Binding-site contacts:
Ligand atom F17 contacts residue SER152 of chain 2.A at 2.8 Å.
Ligand atom O28 contacts residue ASP130 of chain 2.A at 2.8 Å (salt-bridge).
Ligand atom C13 contacts residue PHE149 of chain 2.A at 3.5 Å (hydrophobic).
Ligand atom F15 contacts residue MET83 of chain 2.A at 3.8 Å.
Ligand atom F16 contacts residue VAL151 of chain 2.A at 3.1 Å.
Ligand atom O20 contacts residue ATP1 of chain 2.C at 3.7 Å.
Ligand atom C26 contacts residue ATP1 of chain 2.C at 3.8 Å.
Ligand atom C12 contacts residue VAL151 of chain 2.A at 3.8 Å (hydrophobic).
Ligand atom C4 contacts residue ASP148 of chain 2.A at 3.6 Å.
Ligand atom C3 contacts residue PHE149 of chain 2.A at 3.5 Å (hydrophobic).
Ligand atom N7 contacts residue ASP148 of chain 2.A at 3.5 Å (salt-bridge).
Ligand atom C4 contacts residue PHE149 of chain 2.A at 3.8 Å (hydrophobic).
Ligand atom S19 contacts residue LYS37 of chain 2.A at 3.5 Å (salt-bridge).
Ligand atom F16 contacts residue LEU55 of chain 2.A at 3.3 Å.
Ligand atom C24 contacts residue ILE39 of chain 2.A at 3.8 Å (hydrophobic).
Ligand atom I14 contacts residue VAL67 of chain 2.A at 3.3 Å.
Ligand atom C2 contacts residue ASP148 of chain 2.A at 3.4 Å.
Ligand atom C1 contacts residue ASP148 of chain 2.A at 3.1 Å.
Ligand atom O21 contacts residue LYS37 of chain 2.A at 2.9 Å (salt-bridge).
Ligand atom C23 contacts residue MET159 of chain 2.A at 3.7 Å (hydrophobic).
Ligand atom F17 contacts residue VAL151 of chain 2.A at 3.2 Å.
Ligand atom O20 contacts residue LYS37 of chain 2.A at 2.9 Å (salt-bridge).
Ligand atom C25 contacts residue MET159 of chain 2.A at 3.8 Å (hydrophobic).
Ligand atom F15 contacts residue ASP148 of chain 2.A at 3.0 Å.
Ligand atom C23 contacts residue ILE39 of chain 2.A at 3.8 Å (hydrophobic).
Ligand atom F17 contacts residue LEU155 of chain 2.A at 3.8 Å.
Ligand atom O28 contacts residue ATP1 of chain 2.C at 3.3 Å (h-bond).
Ligand atom O21 contacts residue ASP148 of chain 2.A at 3.7 Å.
Ligand atom C12 contacts residue PHE149 of chain 2.A at 3.6 Å (hydrophobic).
Ligand atom N18 contacts residue ASP148 of chain 2.A at 3.8 Å.
Ligand atom O29 contacts residue ATP1 of chain 2.C at 3.1 Å (h-bond).
Ligand atom C3 contacts residue ASP148 of chain 2.A at 3.5 Å.
Ligand atom O20 contacts residue ASP148 of chain 2.A at 3.2 Å (salt-bridge).
Ligand atom F15 contacts residue LYS37 of chain 2.A at 3.4 Å.
Ligand atom C12 contacts residue LEU155 of chain 2.A at 3.5 Å (hydrophobic).
Ligand atom C13 contacts residue LEU155 of chain 2.A at 3.8 Å (hydrophobic).
Ligand atom C5 contacts residue ASP148 of chain 2.A at 3.8 Å.
Ligand atom O29 contacts residue GLY19 of chain 2.A at 3.2 Å.
Ligand atom F15 contacts residue ILE81 of chain 2.A at 3.7 Å.
Ligand atom C6 contacts residue MET83 of chain 2.A at 3.8 Å (hydrophobic).

Sequence of chain 2.A:
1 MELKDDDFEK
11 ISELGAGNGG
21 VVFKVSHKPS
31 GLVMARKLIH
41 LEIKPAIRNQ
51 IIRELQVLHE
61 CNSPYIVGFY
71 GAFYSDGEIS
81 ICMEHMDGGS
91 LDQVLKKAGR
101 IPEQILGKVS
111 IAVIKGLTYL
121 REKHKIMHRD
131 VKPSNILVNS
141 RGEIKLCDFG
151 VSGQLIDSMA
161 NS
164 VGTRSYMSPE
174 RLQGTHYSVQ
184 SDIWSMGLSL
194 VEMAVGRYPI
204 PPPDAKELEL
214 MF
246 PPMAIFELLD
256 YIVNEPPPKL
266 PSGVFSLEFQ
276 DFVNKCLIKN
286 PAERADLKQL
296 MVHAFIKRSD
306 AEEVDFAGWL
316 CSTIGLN

The small molecule below binds the protein below.
Small molecule (SMILES): COc1cc(F)c(F)c(Nc2ccc(I)cc2F)c1NS(=O)(=O)C1(C[C@H](O)CO)CC1